The small molecule below binds the protein below.
Small molecule (SMILES): CC(=O)N[C@@H]1[C@@H](O)[C@H](O)[C@@H](CO)O[C@H]1O

Sequence of chain 1.B:
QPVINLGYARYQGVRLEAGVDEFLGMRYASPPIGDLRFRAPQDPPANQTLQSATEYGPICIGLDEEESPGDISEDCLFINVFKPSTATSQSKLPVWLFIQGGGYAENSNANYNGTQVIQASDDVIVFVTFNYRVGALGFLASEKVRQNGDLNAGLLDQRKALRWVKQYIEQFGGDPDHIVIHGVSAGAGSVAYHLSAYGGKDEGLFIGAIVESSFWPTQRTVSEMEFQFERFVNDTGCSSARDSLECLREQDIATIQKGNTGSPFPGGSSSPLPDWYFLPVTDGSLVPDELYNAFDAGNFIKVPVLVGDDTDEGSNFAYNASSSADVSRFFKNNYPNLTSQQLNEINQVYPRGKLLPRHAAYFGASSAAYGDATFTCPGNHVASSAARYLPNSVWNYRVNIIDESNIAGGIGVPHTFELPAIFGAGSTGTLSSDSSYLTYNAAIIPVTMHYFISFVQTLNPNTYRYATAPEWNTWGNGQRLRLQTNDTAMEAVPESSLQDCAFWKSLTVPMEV

Binding-site contacts:
Ligand atom C5 contacts residue THR58 of chain 1.B at 4.1 Å.
Ligand atom O5 contacts residue GLN60 of chain 1.B at 3.7 Å.
Ligand atom O6 contacts residue GLN60 of chain 1.B at 3.5 Å (h-bond).
Ligand atom O6 contacts residue LEU59 of chain 1.B at 3.8 Å.
Ligand atom C1 contacts residue ASN56 of chain 1.B at 2.9 Å.
Ligand atom O7 contacts residue ASN56 of chain 1.B at 3.1 Å (h-bond).
Ligand atom O5 contacts residue ASN56 of chain 1.B at 3.4 Å (h-bond).
Ligand atom C6 contacts residue GLN60 of chain 1.B at 4.5 Å.
Ligand atom O6 contacts residue SER61 of chain 1.B at 4.3 Å.
Ligand atom N2 contacts residue ASN56 of chain 1.B at 3.9 Å.
Ligand atom C2 contacts residue ASN56 of chain 1.B at 3.7 Å.
Ligand atom O5 contacts residue THR58 of chain 1.B at 4.2 Å.
Ligand atom C5 contacts residue ASN56 of chain 1.B at 4.5 Å.
Ligand atom C6 contacts residue THR58 of chain 1.B at 4.0 Å.
Ligand atom C7 contacts residue ASN56 of chain 1.B at 3.5 Å.
Ligand atom C6 contacts residue LEU59 of chain 1.B at 3.7 Å (hydrophobic).
Ligand atom C8 contacts residue ASN56 of chain 1.B at 4.4 Å.